A small-molecule ligand and the protein it binds are described below.
Small molecule (SMILES): O=[N+]([O-])c1cccc(-c2cc(Cc3ccncc3)cc3cccnc23)c1

Binding-site contacts:
Ligand atom C42 contacts residue TYR35 of chain 1.A at 3.1 Å (hydrophobic).
Ligand atom C35 contacts residue LEU321 of chain 1.A at 3.8 Å (hydrophobic).
Ligand atom O54 contacts residue VAL32 of chain 1.A at 3.7 Å.
Ligand atom C2 contacts residue PHE374 of chain 1.A at 3.7 Å (hydrophobic).
Ligand atom C24 contacts residue PHE374 of chain 1.A at 3.4 Å (hydrophobic).
Ligand atom O52 contacts residue PHE374 of chain 1.A at 3.3 Å.
Ligand atom C24 contacts residue TYR35 of chain 1.A at 3.8 Å (hydrophobic).
Ligand atom C42 contacts residue MET275 of chain 1.A at 3.9 Å (hydrophobic).
Ligand atom N4 contacts residue PHE374 of chain 1.A at 3.7 Å.
Ligand atom C42 contacts residue THR39 of chain 1.A at 3.8 Å.
Ligand atom C1 contacts residue ASN323 of chain 1.A at 3.4 Å.
Ligand atom C27 contacts residue MET339 of chain 1.A at 3.8 Å (hydrophobic).
Ligand atom N4 contacts residue GLN371 of chain 1.A at 3.0 Å (h-bond).
Ligand atom C26 contacts residue MET359 of chain 1.A at 3.2 Å (hydrophobic).
Ligand atom C43 contacts residue TYR35 of chain 1.A at 3.2 Å (hydrophobic).
Ligand atom C5 contacts residue GLN371 of chain 1.A at 3.5 Å.
Ligand atom C5 contacts residue ILE338 of chain 1.A at 3.6 Å (hydrophobic).
Ligand atom C28 contacts residue GLN371 of chain 1.A at 3.5 Å.
Ligand atom C3 contacts residue ILE338 of chain 1.A at 3.8 Å (hydrophobic).
Ligand atom C6 contacts residue ASN323 of chain 1.A at 3.9 Å.
Ligand atom C3 contacts residue PHE374 of chain 1.A at 3.4 Å (hydrophobic).
Ligand atom C27 contacts residue GLN371 of chain 1.A at 3.5 Å.
Ligand atom C13 contacts residue PHE374 of chain 1.A at 3.7 Å (hydrophobic).
Ligand atom C27 contacts residue MET359 of chain 1.A at 3.3 Å (hydrophobic).
Ligand atom O54 contacts residue SER370 of chain 1.A at 3.8 Å.
Ligand atom C40 contacts residue HIS162 of chain 1.A at 3.5 Å.
Ligand atom C25 contacts residue PHE374 of chain 1.A at 3.9 Å (hydrophobic).
Ligand atom C5 contacts residue THR335 of chain 1.A at 3.7 Å.
Ligand atom N50 contacts residue TYR35 of chain 1.A at 3.5 Å.
Ligand atom C25 contacts residue TYR35 of chain 1.A at 3.8 Å (hydrophobic).
Ligand atom C19 contacts residue PHE374 of chain 1.A at 3.7 Å (hydrophobic).
Ligand atom N4 contacts residue ILE338 of chain 1.A at 3.5 Å.
Ligand atom C17 contacts residue PHE374 of chain 1.A at 3.6 Å (hydrophobic).
Ligand atom C28 contacts residue PHE342 of chain 1.A at 3.9 Å (hydrophobic).
Ligand atom C43 contacts residue THR39 of chain 1.A at 3.9 Å.
Ligand atom N50 contacts residue PHE374 of chain 1.A at 3.6 Å.
Ligand atom O52 contacts residue TYR35 of chain 1.A at 3.5 Å.
Ligand atom C43 contacts residue MET275 of chain 1.A at 3.8 Å (hydrophobic).
Ligand atom C15 contacts residue PHE374 of chain 1.A at 3.7 Å (hydrophobic).
Ligand atom O54 contacts residue TYR35 of chain 1.A at 3.8 Å.

Sequence of chain 1.A:
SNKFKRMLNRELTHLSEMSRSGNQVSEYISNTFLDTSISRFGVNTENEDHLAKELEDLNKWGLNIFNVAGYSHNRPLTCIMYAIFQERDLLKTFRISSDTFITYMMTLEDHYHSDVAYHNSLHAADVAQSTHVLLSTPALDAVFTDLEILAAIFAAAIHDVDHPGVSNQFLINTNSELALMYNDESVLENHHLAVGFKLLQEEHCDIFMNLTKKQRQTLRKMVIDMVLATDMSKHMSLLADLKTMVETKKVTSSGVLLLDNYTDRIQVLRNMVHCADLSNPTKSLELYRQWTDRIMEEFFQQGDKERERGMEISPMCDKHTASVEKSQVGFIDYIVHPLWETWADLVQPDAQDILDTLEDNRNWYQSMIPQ